Binding-site contacts:
Ligand atom C10 contacts residue TYR145 of chain 1.N at 4.1 Å (hydrophobic).
Ligand atom C5 contacts residue TYR145 of chain 1.N at 4.5 Å (hydrophobic).
Ligand atom S contacts residue TYR145 of chain 1.N at 3.5 Å (h-bond).
Ligand atom C9 contacts residue TYR145 of chain 1.N at 3.7 Å (hydrophobic).
Ligand atom C8 contacts residue TYR145 of chain 1.N at 4.0 Å (hydrophobic).
Ligand atom C1 contacts residue TYR145 of chain 1.N at 4.4 Å (hydrophobic).
Ligand atom O3 contacts residue TYR145 of chain 1.N at 2.7 Å (h-bond).
Ligand atom O1 contacts residue TYR145 of chain 1.N at 3.6 Å.

Sequence of chain 1.N:
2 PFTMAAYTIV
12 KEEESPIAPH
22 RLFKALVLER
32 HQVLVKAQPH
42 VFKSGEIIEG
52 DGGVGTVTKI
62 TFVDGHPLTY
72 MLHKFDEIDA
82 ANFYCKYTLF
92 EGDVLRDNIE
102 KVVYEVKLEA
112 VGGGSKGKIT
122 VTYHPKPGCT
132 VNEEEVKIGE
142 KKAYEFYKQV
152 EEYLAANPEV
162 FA

The small molecule below binds the protein below.
Small molecule (SMILES): O=S(=O)(O)c1cccc2cccc(Nc3ccccc3)c12